Binding-site contacts:
Ligand atom O contacts residue ARG106 of chain 1.A at 2.9 Å (salt-bridge).
Ligand atom OAS contacts residue ALA211 of chain 1.A at 3.5 Å (h-bond).
Ligand atom OAR contacts residue SER208 of chain 1.A at 2.7 Å (h-bond).
Ligand atom OAR contacts residue ALA211 of chain 1.A at 2.7 Å (h-bond).
Ligand atom CAI contacts residue ALA99 of chain 1.A at 3.5 Å (hydrophobic).
Ligand atom OXT contacts residue GLY101 of chain 1.A at 2.8 Å (h-bond).
Ligand atom OAS contacts residue ALA118 of chain 1.A at 3.5 Å.
Ligand atom O contacts residue LEU148 of chain 1.A at 2.8 Å (h-bond).
Ligand atom OE1 contacts residue MET37 of chain 1.A at 3.4 Å (h-bond).
Ligand atom CAJ contacts residue SER208 of chain 1.A at 3.6 Å.
Ligand atom CB contacts residue ASP186 of chain 1.A at 3.2 Å.
Ligand atom CAK contacts residue ALA211 of chain 1.A at 3.5 Å (hydrophobic).
Ligand atom CG contacts residue PHE81 of chain 1.A at 3.5 Å (hydrophobic).
Ligand atom OAQ contacts residue ALA211 of chain 1.A at 3.6 Å.
Ligand atom C contacts residue ARG106 of chain 1.A at 3.5 Å.
Ligand atom CAJ contacts residue ALA211 of chain 1.A at 3.6 Å (hydrophobic).
Ligand atom CA contacts residue GLN149 of chain 1.A at 3.5 Å.
Ligand atom OAN contacts residue ALA213 of chain 1.A at 3.1 Å.
Ligand atom O contacts residue THR147 of chain 1.A at 3.2 Å.
Ligand atom CG contacts residue ALA99 of chain 1.A at 3.5 Å (hydrophobic).
Ligand atom OE1 contacts residue PHE81 of chain 1.A at 3.5 Å.
Ligand atom N contacts residue ALA99 of chain 1.A at 2.8 Å (h-bond).
Ligand atom CD contacts residue PHE81 of chain 1.A at 3.5 Å (hydrophobic).
Ligand atom OXT contacts residue ALA99 of chain 1.A at 3.3 Å (h-bond).
Ligand atom OAS contacts residue GLY119 of chain 1.A at 2.9 Å (h-bond).
Ligand atom OAQ contacts residue ALA99 of chain 1.A at 2.8 Å (h-bond).
Ligand atom N contacts residue ASP186 of chain 1.A at 2.8 Å (salt-bridge).
Ligand atom OAT contacts residue GLY119 of chain 1.A at 3.3 Å (h-bond).
Ligand atom CD contacts residue ALA98 of chain 1.A at 3.6 Å (hydrophobic).
Ligand atom CAL contacts residue GLY119 of chain 1.A at 3.5 Å.
Ligand atom OXT contacts residue ARG106 of chain 1.A at 2.8 Å (salt-bridge).
Ligand atom O contacts residue PHE81 of chain 1.A at 3.5 Å.
Ligand atom OAN contacts residue ALA99 of chain 1.A at 3.5 Å.
Ligand atom OAS contacts residue SER208 of chain 1.A at 2.7 Å (h-bond).
Ligand atom CAH contacts residue ASP186 of chain 1.A at 3.3 Å.
Ligand atom CA contacts residue ASP186 of chain 1.A at 3.5 Å.
Ligand atom OAQ contacts residue GLY101 of chain 1.A at 3.1 Å (h-bond).
Ligand atom OE1 contacts residue ALA98 of chain 1.A at 2.7 Å (h-bond).
Ligand atom CG contacts residue ALA98 of chain 1.A at 3.6 Å (hydrophobic).
Ligand atom CG contacts residue ASP186 of chain 1.A at 3.5 Å.

The small molecule below binds the protein below.
Small molecule (SMILES): NC(=O)CC[C@H](NC[C@H](O)[C@@H](O)[C@H](O)[C@H](O)CO)C(=O)O

Sequence of chain 1.A:
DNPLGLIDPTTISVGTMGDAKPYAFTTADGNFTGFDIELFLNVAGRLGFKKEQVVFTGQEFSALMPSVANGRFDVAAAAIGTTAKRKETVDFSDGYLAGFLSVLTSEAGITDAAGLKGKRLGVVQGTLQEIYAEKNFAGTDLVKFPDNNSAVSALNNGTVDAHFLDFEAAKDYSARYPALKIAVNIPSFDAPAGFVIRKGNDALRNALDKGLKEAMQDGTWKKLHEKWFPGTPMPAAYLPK